Sequence of chain 1.A:
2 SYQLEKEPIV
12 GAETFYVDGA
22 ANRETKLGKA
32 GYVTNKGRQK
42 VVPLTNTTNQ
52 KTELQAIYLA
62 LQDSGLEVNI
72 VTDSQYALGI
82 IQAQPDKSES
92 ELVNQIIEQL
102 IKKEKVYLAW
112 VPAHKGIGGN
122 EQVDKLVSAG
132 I

The protein below binds the small molecule below.
Small molecule (SMILES): CCOC(=O)c1c(O)c2cc(Oc3ccc(N(CC)CC)cc3)cnc2n(O)c1=O

Binding-site contacts:
Ligand atom C15 contacts residue ASN50 of chain 1.A at 4.1 Å.
Ligand atom O12 contacts residue GLU54 of chain 1.A at 3.4 Å (salt-bridge).
Ligand atom C16 contacts residue ASN50 of chain 1.A at 4.1 Å.
Ligand atom C3 contacts residue MN1 of chain 1.D at 3.4 Å.
Ligand atom O11 contacts residue ASP125 of chain 1.A at 2.8 Å (salt-bridge).
Ligand atom C24 contacts residue ARG24 of chain 1.A at 3.7 Å.
Ligand atom N5 contacts residue MN1 of chain 1.C at 3.2 Å.
Ligand atom N contacts residue GLU54 of chain 1.A at 3.6 Å.
Ligand atom C17 contacts residue GLN51 of chain 1.A at 3.9 Å.
Ligand atom C14 contacts residue GLN51 of chain 1.A at 3.9 Å.
Ligand atom C7 contacts residue HIS115 of chain 1.A at 3.7 Å.
Ligand atom O12 contacts residue MN1 of chain 1.C at 2.7 Å.
Ligand atom C6 contacts residue MN1 of chain 1.D at 4.0 Å.
Ligand atom C16 contacts residue GLN51 of chain 1.A at 3.3 Å.
Ligand atom C6 contacts residue MN1 of chain 1.C at 2.9 Å.
Ligand atom N contacts residue ASP74 of chain 1.A at 3.6 Å.
Ligand atom N5 contacts residue ALA114 of chain 1.A at 4.0 Å.
Ligand atom C26 contacts residue SER129 of chain 1.A at 3.3 Å.
Ligand atom C22 contacts residue GLN51 of chain 1.A at 3.9 Å.
Ligand atom C26 contacts residue ASP125 of chain 1.A at 4.0 Å.
Ligand atom N5 contacts residue ASP74 of chain 1.A at 4.0 Å.
Ligand atom C6 contacts residue ALA114 of chain 1.A at 4.2 Å (hydrophobic).
Ligand atom N contacts residue MN1 of chain 1.D at 3.1 Å.
Ligand atom C26 contacts residue HIS115 of chain 1.A at 3.7 Å.
Ligand atom C27 contacts residue HIS115 of chain 1.A at 3.6 Å.
Ligand atom O12 contacts residue ASP19 of chain 1.A at 3.4 Å (salt-bridge).
Ligand atom O12 contacts residue MN1 of chain 1.D at 1.7 Å.
Ligand atom N5 contacts residue MN1 of chain 1.D at 3.0 Å.
Ligand atom O12 contacts residue ALA114 of chain 1.A at 3.9 Å.
Ligand atom C9 contacts residue HIS115 of chain 1.A at 3.2 Å.
Ligand atom C6 contacts residue HIS115 of chain 1.A at 3.5 Å.
Ligand atom O10 contacts residue HIS115 of chain 1.A at 3.2 Å (h-bond).
Ligand atom C21 contacts residue GLN51 of chain 1.A at 3.6 Å.
Ligand atom C7 contacts residue MN1 of chain 1.C at 4.2 Å.
Ligand atom O25 contacts residue HIS115 of chain 1.A at 3.5 Å (h-bond).
Ligand atom O12 contacts residue ASP74 of chain 1.A at 2.9 Å (salt-bridge).
Ligand atom C6 contacts residue ASP125 of chain 1.A at 4.1 Å.
Ligand atom O11 contacts residue MN1 of chain 1.C at 2.0 Å.
Ligand atom O11 contacts residue HIS115 of chain 1.A at 2.8 Å (h-bond).
Ligand atom C15 contacts residue GLN51 of chain 1.A at 3.3 Å.